This protein binds this small molecule.
Small molecule (SMILES): CO[C@@H]1CC/C=C/c2cccc(c2)COC(=O)[C@@H]2CCCN(N2)C(=O)[C@H](Cc2cccc(O)c2)NC(=O)[C@H](C(C)C)NC(=O)[C@@H]1C

Binding-site contacts:
Ligand atom N1 contacts residue GLN62 of chain 1.A at 3.3 Å (h-bond).
Ligand atom C29 contacts residue PHE59 of chain 1.A at 3.9 Å (hydrophobic).
Ligand atom C21 contacts residue GLN110 of chain 1.A at 3.5 Å.
Ligand atom C20 contacts residue GLY71 of chain 1.A at 3.8 Å.
Ligand atom C7 contacts residue GLN62 of chain 1.A at 3.6 Å.
Ligand atom O41 contacts residue ALA100 of chain 1.A at 3.1 Å.
Ligand atom C39 contacts residue GLY71 of chain 1.A at 3.6 Å.
Ligand atom O44 contacts residue ALA102 of chain 1.A at 3.5 Å.
Ligand atom C5 contacts residue MET60 of chain 1.A at 3.0 Å (hydrophobic).
Ligand atom C22 contacts residue GLN110 of chain 1.A at 3.7 Å.
Ligand atom C6 contacts residue MET60 of chain 1.A at 3.2 Å (hydrophobic).
Ligand atom C18 contacts residue ASN101 of chain 1.A at 3.7 Å.
Ligand atom O43 contacts residue ARG54 of chain 1.A at 3.2 Å (salt-bridge).
Ligand atom O41 contacts residue HIS125 of chain 1.A at 3.2 Å.
Ligand atom C21 contacts residue ASN101 of chain 1.A at 3.7 Å.
Ligand atom N2 contacts residue GLN62 of chain 1.A at 3.0 Å (h-bond).
Ligand atom C19 contacts residue ASN101 of chain 1.A at 3.7 Å.
Ligand atom C5 contacts residue PHE59 of chain 1.A at 3.7 Å (hydrophobic).
Ligand atom C33 contacts residue ARG54 of chain 1.A at 3.8 Å.
Ligand atom C20 contacts residue GLN110 of chain 1.A at 3.7 Å.
Ligand atom C6 contacts residue PHE112 of chain 1.A at 3.7 Å (hydrophobic).
Ligand atom O46 contacts residue GLY71 of chain 1.A at 3.7 Å.
Ligand atom O45 contacts residue ARG54 of chain 1.A at 3.2 Å.
Ligand atom C18 contacts residue GLN62 of chain 1.A at 3.8 Å.
Ligand atom C34 contacts residue ARG54 of chain 1.A at 3.6 Å.
Ligand atom C38 contacts residue ARG54 of chain 1.A at 3.7 Å.
Ligand atom C36 contacts residue ARG54 of chain 1.A at 3.9 Å.
Ligand atom C21 contacts residue ALA100 of chain 1.A at 3.7 Å (hydrophobic).
Ligand atom O43 contacts residue GLN62 of chain 1.A at 3.0 Å (h-bond).
Ligand atom C35 contacts residue ARG54 of chain 1.A at 3.7 Å.
Ligand atom N3 contacts residue ASN101 of chain 1.A at 2.8 Å (h-bond).
Ligand atom C36 contacts residue ILE56 of chain 1.A at 3.8 Å (hydrophobic).
Ligand atom C7 contacts residue PHE112 of chain 1.A at 3.4 Å (hydrophobic).
Ligand atom O41 contacts residue ASN101 of chain 1.A at 2.9 Å (h-bond).
Ligand atom O47 contacts residue PHE59 of chain 1.A at 3.9 Å.
Ligand atom O45 contacts residue ILE56 of chain 1.A at 3.8 Å.
Ligand atom C10 contacts residue ASN101 of chain 1.A at 3.6 Å.
Ligand atom C11 contacts residue ASN101 of chain 1.A at 3.7 Å.
Ligand atom C35 contacts residue ASN148 of chain 1.A at 3.8 Å.
Ligand atom C37 contacts residue ARG54 of chain 1.A at 3.9 Å.

Sequence of chain 1.A:
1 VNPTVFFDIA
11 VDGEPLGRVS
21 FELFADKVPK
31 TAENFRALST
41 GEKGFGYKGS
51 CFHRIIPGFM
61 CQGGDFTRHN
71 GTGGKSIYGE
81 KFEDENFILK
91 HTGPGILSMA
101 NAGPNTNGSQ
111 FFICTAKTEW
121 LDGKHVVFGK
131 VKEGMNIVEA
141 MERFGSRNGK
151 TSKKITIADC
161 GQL